This protein binds this small molecule.
Small molecule (SMILES): O=C(OCc1ccccc1)[C@H]1O[C@H](O)[C@H](O)[C@@H](O)[C@@H]1O

Sequence of chain 1.A:
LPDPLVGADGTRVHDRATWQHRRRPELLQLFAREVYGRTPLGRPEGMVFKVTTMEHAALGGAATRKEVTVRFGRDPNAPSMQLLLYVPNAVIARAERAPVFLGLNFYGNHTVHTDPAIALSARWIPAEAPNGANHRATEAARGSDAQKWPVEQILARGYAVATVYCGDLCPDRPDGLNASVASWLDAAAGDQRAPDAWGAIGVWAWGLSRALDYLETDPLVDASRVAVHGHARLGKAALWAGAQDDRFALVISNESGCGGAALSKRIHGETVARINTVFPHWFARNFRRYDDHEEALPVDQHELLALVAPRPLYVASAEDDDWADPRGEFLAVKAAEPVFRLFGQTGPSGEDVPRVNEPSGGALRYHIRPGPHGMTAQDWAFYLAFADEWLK

Binding-site contacts:
Ligand atom C07 contacts residue VAL302 of chain 1.A at 3.9 Å (hydrophobic).
Ligand atom C4 contacts residue PHE303 of chain 1.A at 3.6 Å (hydrophobic).
Ligand atom O3 contacts residue ASP196 of chain 1.A at 2.6 Å (salt-bridge).
Ligand atom C06 contacts residue PRO198 of chain 1.A at 3.9 Å (hydrophobic).
Ligand atom O4 contacts residue PRO198 of chain 1.A at 3.6 Å.
Ligand atom O4 contacts residue PHE303 of chain 1.A at 3.5 Å.
Ligand atom C3 contacts residue PHE303 of chain 1.A at 4.0 Å (hydrophobic).
Ligand atom C6 contacts residue VAL302 of chain 1.A at 4.0 Å (hydrophobic).
Ligand atom O3 contacts residue TRP306 of chain 1.A at 3.9 Å.
Ligand atom O2 contacts residue GLU152 of chain 1.A at 3.9 Å.
Ligand atom C4 contacts residue VAL302 of chain 1.A at 4.0 Å (hydrophobic).
Ligand atom C07 contacts residue PRO198 of chain 1.A at 3.7 Å (hydrophobic).
Ligand atom C01 contacts residue VAL302 of chain 1.A at 3.6 Å (hydrophobic).
Ligand atom O1 contacts residue ASP196 of chain 1.A at 3.3 Å (salt-bridge).
Ligand atom C02 contacts residue THR301 of chain 1.A at 3.5 Å.
Ligand atom O2 contacts residue ASP196 of chain 1.A at 2.6 Å (salt-bridge).
Ligand atom C5 contacts residue EDO1 of chain 1.U at 3.9 Å.
Ligand atom C02 contacts residue VAL302 of chain 1.A at 3.3 Å (hydrophobic).
Ligand atom C6 contacts residue EDO1 of chain 1.U at 3.9 Å.
Ligand atom O2 contacts residue ARG257 of chain 1.A at 3.7 Å.
Ligand atom C1 contacts residue ASP196 of chain 1.A at 4.0 Å.
Ligand atom O5 contacts residue EDO1 of chain 1.U at 3.2 Å (h-bond).
Ligand atom C03 contacts residue THR301 of chain 1.A at 3.7 Å.
Ligand atom O2 contacts residue EDO1 of chain 1.U at 3.9 Å.
Ligand atom C3 contacts residue ASP196 of chain 1.A at 3.4 Å.
Ligand atom O4 contacts residue VAL302 of chain 1.A at 2.9 Å (h-bond).
Ligand atom O3 contacts residue PHE303 of chain 1.A at 3.1 Å.
Ligand atom C1 contacts residue GLU152 of chain 1.A at 3.7 Å.
Ligand atom C02 contacts residue PRO198 of chain 1.A at 3.8 Å (hydrophobic).
Ligand atom C1 contacts residue EDO1 of chain 1.U at 3.9 Å.
Ligand atom C2 contacts residue EDO1 of chain 1.U at 3.3 Å.
Ligand atom C2 contacts residue ASP196 of chain 1.A at 3.4 Å.
Ligand atom O6B contacts residue PRO198 of chain 1.A at 3.4 Å.
Ligand atom C2 contacts residue GLU152 of chain 1.A at 3.9 Å.
Ligand atom O6A contacts residue EDO1 of chain 1.U at 3.1 Å (h-bond).
Ligand atom O3 contacts residue ARG257 of chain 1.A at 3.5 Å (salt-bridge).
Ligand atom O3 contacts residue HIS305 of chain 1.A at 3.6 Å.
Ligand atom O4 contacts residue HIS305 of chain 1.A at 3.5 Å.
Ligand atom C2 contacts residue ARG257 of chain 1.A at 4.0 Å.
Ligand atom O6B contacts residue VAL302 of chain 1.A at 3.4 Å (h-bond).